This small molecule binds to this protein.
Small molecule (SMILES): CCOC(=O)c1cc2cc(-c3ccncc3)ccc2[nH]1

Binding-site contacts:
Ligand atom C10 contacts residue ALA253 of chain 1.C at 4.0 Å (hydrophobic).
Ligand atom C19 contacts residue VAL252 of chain 1.C at 3.2 Å (hydrophobic).
Ligand atom C12 contacts residue THR257 of chain 1.C at 3.6 Å.
Ligand atom O05 contacts residue ILE82 of chain 1.C at 3.9 Å.
Ligand atom C15 contacts residue ALA253 of chain 1.C at 4.0 Å (hydrophobic).
Ligand atom C08 contacts residue VAL252 of chain 1.C at 3.3 Å (hydrophobic).
Ligand atom C18 contacts residue TRP399 of chain 1.C at 3.6 Å (hydrophobic).
Ligand atom C09 contacts residue VAL252 of chain 1.C at 3.8 Å (hydrophobic).
Ligand atom C09 contacts residue TRP399 of chain 1.C at 4.0 Å (hydrophobic).
Ligand atom C16 contacts residue ALA253 of chain 1.C at 4.0 Å (hydrophobic).
Ligand atom C17 contacts residue TRP399 of chain 1.C at 3.9 Å (hydrophobic).
Ligand atom C17 contacts residue THR257 of chain 1.C at 4.3 Å.
Ligand atom N14 contacts residue HEM1 of chain 1.V at 2.4 Å.
Ligand atom C17 contacts residue ALA253 of chain 1.C at 4.3 Å (hydrophobic).
Ligand atom C18 contacts residue LEU400 of chain 1.C at 4.1 Å (hydrophobic).
Ligand atom N20 contacts residue VAL252 of chain 1.C at 3.5 Å.
Ligand atom C07 contacts residue TRP399 of chain 1.C at 4.2 Å (hydrophobic).
Ligand atom C18 contacts residue GLU256 of chain 1.C at 4.2 Å.
Ligand atom N20 contacts residue TRP399 of chain 1.C at 3.7 Å.
Ligand atom C12 contacts residue ALA253 of chain 1.C at 3.0 Å (hydrophobic).
Ligand atom C13 contacts residue ALA253 of chain 1.C at 3.0 Å (hydrophobic).
Ligand atom N14 contacts residue ALA253 of chain 1.C at 3.9 Å.
Ligand atom C07 contacts residue VAL252 of chain 1.C at 3.6 Å (hydrophobic).
Ligand atom C19 contacts residue TRP399 of chain 1.C at 3.4 Å (hydrophobic).
Ligand atom C11 contacts residue ALA253 of chain 1.C at 3.6 Å (hydrophobic).
Ligand atom C06 contacts residue TRP399 of chain 1.C at 4.0 Å (hydrophobic).
Ligand atom C16 contacts residue PHE301 of chain 1.C at 3.9 Å (hydrophobic).
Ligand atom C13 contacts residue THR257 of chain 1.C at 3.6 Å.
Ligand atom C18 contacts residue VAL252 of chain 1.C at 3.6 Å (hydrophobic).
Ligand atom C13 contacts residue HEM1 of chain 1.V at 3.0 Å.
Ligand atom C08 contacts residue TRP399 of chain 1.C at 3.6 Å (hydrophobic).
Ligand atom C10 contacts residue TRP399 of chain 1.C at 4.2 Å (hydrophobic).
Ligand atom C17 contacts residue VAL252 of chain 1.C at 4.0 Å (hydrophobic).
Ligand atom C06 contacts residue ILE82 of chain 1.C at 3.9 Å (hydrophobic).
Ligand atom C07 contacts residue ILE82 of chain 1.C at 3.7 Å (hydrophobic).
Ligand atom C15 contacts residue HEM1 of chain 1.V at 3.2 Å.
Ligand atom C04 contacts residue ILE82 of chain 1.C at 3.9 Å (hydrophobic).
Ligand atom C10 contacts residue VAL252 of chain 1.C at 4.1 Å (hydrophobic).
Ligand atom C16 contacts residue LEU102 of chain 1.C at 4.1 Å (hydrophobic).
Ligand atom C06 contacts residue VAL252 of chain 1.C at 3.8 Å (hydrophobic).

Sequence of chain 1.C:
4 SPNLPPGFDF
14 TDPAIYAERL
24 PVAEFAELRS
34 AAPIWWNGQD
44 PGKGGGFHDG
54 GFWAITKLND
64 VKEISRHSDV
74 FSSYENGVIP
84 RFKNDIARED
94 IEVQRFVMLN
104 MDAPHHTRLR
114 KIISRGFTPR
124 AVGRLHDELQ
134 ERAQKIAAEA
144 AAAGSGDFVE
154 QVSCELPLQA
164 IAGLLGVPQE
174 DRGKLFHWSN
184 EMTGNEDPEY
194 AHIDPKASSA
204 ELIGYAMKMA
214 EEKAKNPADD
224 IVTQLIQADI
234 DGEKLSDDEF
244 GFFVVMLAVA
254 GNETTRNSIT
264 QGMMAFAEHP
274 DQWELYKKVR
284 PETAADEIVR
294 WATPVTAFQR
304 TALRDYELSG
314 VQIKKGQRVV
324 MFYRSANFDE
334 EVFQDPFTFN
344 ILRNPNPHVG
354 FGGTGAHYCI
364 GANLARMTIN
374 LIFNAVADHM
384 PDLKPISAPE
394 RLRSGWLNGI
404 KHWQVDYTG